Binding-site contacts:
Ligand atom C1 contacts residue SER29 of chain 1.A at 4.3 Å.
Ligand atom O2' contacts residue ARG36 of chain 1.A at 3.2 Å (salt-bridge).
Ligand atom C5 contacts residue GLY28 of chain 1.A at 4.0 Å.
Ligand atom C2 contacts residue HIS60 of chain 2.A at 4.4 Å.
Ligand atom C1 contacts residue GLY28 of chain 1.A at 4.0 Å.
Ligand atom O1' contacts residue VAL57 of chain 2.A at 3.5 Å.
Ligand atom C4 contacts residue SER29 of chain 1.A at 4.2 Å.
Ligand atom C2 contacts residue SER29 of chain 1.A at 3.8 Å.
Ligand atom C6 contacts residue GLY28 of chain 1.A at 3.9 Å.
Ligand atom O2' contacts residue ALA32 of chain 1.A at 3.2 Å.
Ligand atom C6 contacts residue ARG39 of chain 2.A at 3.9 Å.
Ligand atom O2 contacts residue HIS60 of chain 2.A at 3.3 Å.
Ligand atom O1' contacts residue ALA32 of chain 1.A at 3.9 Å.
Ligand atom C3 contacts residue SER29 of chain 1.A at 3.7 Å.
Ligand atom C1' contacts residue ALA32 of chain 1.A at 3.4 Å (hydrophobic).
Ligand atom C2 contacts residue TRP56 of chain 2.A at 3.9 Å (hydrophobic).
Ligand atom C3 contacts residue GLY28 of chain 1.A at 3.7 Å.
Ligand atom C6 contacts residue ALA32 of chain 1.A at 3.9 Å (hydrophobic).
Ligand atom C1 contacts residue TRP56 of chain 2.A at 4.1 Å (hydrophobic).
Ligand atom C4 contacts residue TRP38 of chain 2.A at 3.7 Å (hydrophobic).
Ligand atom O2 contacts residue SER29 of chain 1.A at 3.2 Å.
Ligand atom C1' contacts residue ARG36 of chain 1.A at 3.9 Å.
Ligand atom O2 contacts residue TRP56 of chain 2.A at 4.0 Å.
Ligand atom O2' contacts residue VAL57 of chain 2.A at 3.8 Å.
Ligand atom C5 contacts residue ARG39 of chain 2.A at 4.2 Å.
Ligand atom O2' contacts residue ARG39 of chain 2.A at 2.6 Å (salt-bridge).
Ligand atom C6 contacts residue TRP56 of chain 2.A at 4.3 Å (hydrophobic).
Ligand atom O1' contacts residue ARG36 of chain 1.A at 3.7 Å.
Ligand atom C3 contacts residue TRP56 of chain 2.A at 4.2 Å (hydrophobic).
Ligand atom O1' contacts residue SER29 of chain 1.A at 4.0 Å.
Ligand atom C1 contacts residue ARG39 of chain 2.A at 4.3 Å.
Ligand atom C1 contacts residue ALA32 of chain 1.A at 3.7 Å (hydrophobic).
Ligand atom C4 contacts residue GLY28 of chain 1.A at 3.7 Å.
Ligand atom O1' contacts residue ASN61 of chain 2.A at 4.0 Å.
Ligand atom C2 contacts residue GLY28 of chain 1.A at 4.0 Å.
Ligand atom C3 contacts residue ILE42 of chain 2.A at 4.3 Å (hydrophobic).
Ligand atom C4 contacts residue ILE42 of chain 2.A at 3.8 Å (hydrophobic).
Ligand atom C5 contacts residue TRP38 of chain 2.A at 3.9 Å (hydrophobic).
Ligand atom C1' contacts residue VAL57 of chain 2.A at 3.9 Å (hydrophobic).
Ligand atom C1' contacts residue ARG39 of chain 2.A at 3.8 Å.

Sequence of chain 2.A:
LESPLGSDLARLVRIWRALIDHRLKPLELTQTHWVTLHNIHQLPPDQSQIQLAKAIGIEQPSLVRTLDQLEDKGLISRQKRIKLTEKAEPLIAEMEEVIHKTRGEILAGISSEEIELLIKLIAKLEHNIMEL

A protein and the small-molecule ligand that binds it are described below.
Small molecule (SMILES): O=C(O)c1ccccc1O

Sequence of chain 1.A:
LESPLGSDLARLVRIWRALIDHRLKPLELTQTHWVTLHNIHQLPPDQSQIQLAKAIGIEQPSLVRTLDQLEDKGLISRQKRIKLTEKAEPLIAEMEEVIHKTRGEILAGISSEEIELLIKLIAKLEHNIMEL